Sequence of chain 2.A:
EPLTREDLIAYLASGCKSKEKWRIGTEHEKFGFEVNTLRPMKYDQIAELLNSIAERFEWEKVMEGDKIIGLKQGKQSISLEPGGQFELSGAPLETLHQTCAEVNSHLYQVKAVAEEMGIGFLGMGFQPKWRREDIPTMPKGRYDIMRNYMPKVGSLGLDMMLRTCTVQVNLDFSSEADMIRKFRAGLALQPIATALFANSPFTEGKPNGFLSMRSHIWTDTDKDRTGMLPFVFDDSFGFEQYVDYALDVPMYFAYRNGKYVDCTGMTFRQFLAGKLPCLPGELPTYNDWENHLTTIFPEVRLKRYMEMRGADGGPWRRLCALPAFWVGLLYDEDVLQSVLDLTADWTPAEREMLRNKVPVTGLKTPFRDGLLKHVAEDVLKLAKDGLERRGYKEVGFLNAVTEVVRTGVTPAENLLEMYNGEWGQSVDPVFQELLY

The small molecule below binds the protein below.
Small molecule (SMILES): N[C@@H](CCC(=O)O)C(=O)O

Binding-site contacts:
Ligand atom C contacts residue THR179 of chain 2.A at 3.6 Å.
Ligand atom C contacts residue THR177 of chain 2.A at 3.2 Å.
Ligand atom CB contacts residue GLU42 of chain 2.A at 3.6 Å.
Ligand atom CD contacts residue GLU94 of chain 2.A at 3.7 Å.
Ligand atom CA contacts residue GLU42 of chain 2.A at 3.5 Å.
Ligand atom O contacts residue THR179 of chain 2.A at 3.5 Å.
Ligand atom CD contacts residue GLU42 of chain 2.A at 3.7 Å.
Ligand atom CA contacts residue THR177 of chain 2.A at 3.4 Å.
Ligand atom N contacts residue THR177 of chain 2.A at 3.3 Å (h-bond).
Ligand atom OE2 contacts residue GLN181 of chain 2.A at 4.4 Å.
Ligand atom CB contacts residue TRP231 of chain 2.A at 4.0 Å (hydrophobic).
Ligand atom OE2 contacts residue MG1 of chain 2.B at 2.2 Å.
Ligand atom O contacts residue THR177 of chain 2.A at 4.1 Å.
Ligand atom C contacts residue CYS178 of chain 2.A at 4.1 Å (hydrophobic).
Ligand atom OXT contacts residue CYS178 of chain 2.A at 3.1 Å.
Ligand atom OXT contacts residue GLU42 of chain 2.A at 3.8 Å.
Ligand atom OE2 contacts residue GLU100 of chain 2.A at 4.3 Å.
Ligand atom CD contacts residue MG1 of chain 2.B at 3.3 Å.
Ligand atom C contacts residue TRP231 of chain 2.A at 3.7 Å (hydrophobic).
Ligand atom CB contacts residue THR179 of chain 2.A at 3.8 Å.
Ligand atom O contacts residue TRP231 of chain 2.A at 2.9 Å (h-bond).
Ligand atom OXT contacts residue THR179 of chain 2.A at 3.3 Å (h-bond).
Ligand atom N contacts residue THR179 of chain 2.A at 4.3 Å.
Ligand atom N contacts residue CYS178 of chain 2.A at 4.2 Å.
Ligand atom OE1 contacts residue MG1 of chain 2.B at 4.4 Å.
Ligand atom OE2 contacts residue GLU94 of chain 2.A at 3.1 Å (salt-bridge).
Ligand atom OE1 contacts residue ARG322 of chain 2.A at 3.3 Å (salt-bridge).
Ligand atom C contacts residue GLU42 of chain 2.A at 3.9 Å.
Ligand atom CG contacts residue GLU94 of chain 2.A at 3.9 Å.
Ligand atom OE2 contacts residue GLU42 of chain 2.A at 3.1 Å (salt-bridge).
Ligand atom OXT contacts residue THR177 of chain 2.A at 2.8 Å (h-bond).
Ligand atom CD contacts residue ARG322 of chain 2.A at 4.1 Å.
Ligand atom CG contacts residue MG1 of chain 2.B at 3.8 Å.
Ligand atom N contacts residue GLU42 of chain 2.A at 2.6 Å (salt-bridge).
Ligand atom CG contacts residue GLU42 of chain 2.A at 3.4 Å.
Ligand atom O contacts residue ARG227 of chain 2.A at 2.9 Å (salt-bridge).
Ligand atom C contacts residue ARG227 of chain 2.A at 3.3 Å.
Ligand atom OXT contacts residue ARG227 of chain 2.A at 2.9 Å (salt-bridge).
Ligand atom OE1 contacts residue PHE310 of chain 2.A at 3.8 Å.
Ligand atom CA contacts residue TRP231 of chain 2.A at 4.0 Å (hydrophobic).